Sequence of chain 1.B:
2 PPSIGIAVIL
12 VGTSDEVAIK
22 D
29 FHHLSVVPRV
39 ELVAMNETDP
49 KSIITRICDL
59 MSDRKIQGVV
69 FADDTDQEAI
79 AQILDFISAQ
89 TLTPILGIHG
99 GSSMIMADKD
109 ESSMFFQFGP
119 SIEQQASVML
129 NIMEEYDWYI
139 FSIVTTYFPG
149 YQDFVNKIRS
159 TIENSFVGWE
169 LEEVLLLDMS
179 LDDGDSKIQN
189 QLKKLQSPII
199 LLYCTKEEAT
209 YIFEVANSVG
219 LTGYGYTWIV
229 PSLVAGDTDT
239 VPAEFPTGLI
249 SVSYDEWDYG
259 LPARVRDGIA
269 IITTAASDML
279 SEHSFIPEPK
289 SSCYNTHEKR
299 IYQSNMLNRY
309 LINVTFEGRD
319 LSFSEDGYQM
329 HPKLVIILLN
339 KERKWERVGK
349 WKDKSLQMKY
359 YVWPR

A small-molecule ligand and the protein it binds are described below.
Small molecule (SMILES): CC(=O)N[C@@H]1[C@@H](O)[C@H](O)[C@@H](CO)O[C@H]1O

Binding-site contacts:
Ligand atom C3 contacts residue ASN44 of chain 1.B at 3.7 Å.
Ligand atom C1 contacts residue ASN44 of chain 1.B at 1.4 Å.
Ligand atom O5 contacts residue ASN44 of chain 1.B at 2.3 Å (h-bond).
Ligand atom C8 contacts residue ASN44 of chain 1.B at 4.5 Å.
Ligand atom N2 contacts residue ASN44 of chain 1.B at 2.9 Å (h-bond).
Ligand atom O7 contacts residue ASN44 of chain 1.B at 4.3 Å.
Ligand atom C5 contacts residue ASN44 of chain 1.B at 3.7 Å.
Ligand atom C4 contacts residue ASN44 of chain 1.B at 4.2 Å.
Ligand atom C7 contacts residue ASN44 of chain 1.B at 3.8 Å.
Ligand atom C2 contacts residue ASN44 of chain 1.B at 2.4 Å.